The small molecule below binds the protein below.
Small molecule (SMILES): CC(C)=CCS[P](=O)(O)OP(=O)(O)O

Binding-site contacts:
Ligand atom O4 contacts residue TYR225 of chain 1.B at 4.1 Å.
Ligand atom O6 contacts residue LYS275 of chain 1.B at 4.0 Å.
Ligand atom P3 contacts residue TYR225 of chain 1.B at 3.1 Å.
Ligand atom P1 contacts residue ASN166 of chain 1.B at 3.9 Å.
Ligand atom O7 contacts residue ARG60 of chain 1.B at 3.0 Å (salt-bridge).
Ligand atom P1 contacts residue LYS275 of chain 1.B at 3.9 Å.
Ligand atom O6 contacts residue ARG221 of chain 1.B at 2.8 Å (salt-bridge).
Ligand atom C11 contacts residue THR157 of chain 1.B at 3.5 Å.
Ligand atom P1 contacts residue ARG46 of chain 1.B at 4.2 Å.
Ligand atom O2 contacts residue ASN166 of chain 1.B at 3.5 Å (h-bond).
Ligand atom P3 contacts residue TYR168 of chain 1.B at 3.4 Å.
Ligand atom O8 contacts residue TYR225 of chain 1.B at 2.3 Å (h-bond).
Ligand atom O4 contacts residue ARG46 of chain 1.B at 3.2 Å (salt-bridge).
Ligand atom O8 contacts residue TYR168 of chain 1.B at 2.8 Å (h-bond).
Ligand atom C11 contacts residue TYR168 of chain 1.B at 3.4 Å (hydrophobic).
Ligand atom O5 contacts residue ARG221 of chain 1.B at 4.1 Å.
Ligand atom P3 contacts residue ARG46 of chain 1.B at 4.0 Å.
Ligand atom P3 contacts residue LYS115 of chain 1.B at 3.9 Å.
Ligand atom S9 contacts residue THR157 of chain 1.B at 3.8 Å.
Ligand atom S9 contacts residue TRP117 of chain 1.B at 3.6 Å.
Ligand atom S9 contacts residue LYS115 of chain 1.B at 3.5 Å.
Ligand atom C14 contacts residue TYR168 of chain 1.B at 3.9 Å (hydrophobic).
Ligand atom O4 contacts residue LYS275 of chain 1.B at 2.8 Å (salt-bridge).
Ligand atom O6 contacts residue ASN166 of chain 1.B at 3.0 Å (h-bond).
Ligand atom C12 contacts residue TYR168 of chain 1.B at 4.1 Å (hydrophobic).
Ligand atom P1 contacts residue LYS115 of chain 1.B at 3.8 Å.
Ligand atom O5 contacts residue LYS115 of chain 1.B at 3.0 Å (salt-bridge).
Ligand atom P3 contacts residue ARG60 of chain 1.B at 4.2 Å.
Ligand atom S9 contacts residue TYR168 of chain 1.B at 3.3 Å (h-bond).
Ligand atom C10 contacts residue TRP117 of chain 1.B at 3.5 Å (hydrophobic).
Ligand atom O2 contacts residue LYS115 of chain 1.B at 3.1 Å.
Ligand atom C13 contacts residue ALA155 of chain 1.B at 3.5 Å (hydrophobic).
Ligand atom P1 contacts residue ARG221 of chain 1.B at 3.8 Å.
Ligand atom C14 contacts residue GLU207 of chain 1.B at 3.9 Å.
Ligand atom C13 contacts residue TYR168 of chain 1.B at 3.6 Å (hydrophobic).
Ligand atom C10 contacts residue TYR168 of chain 1.B at 3.9 Å (hydrophobic).
Ligand atom O7 contacts residue ARG46 of chain 1.B at 2.7 Å (salt-bridge).
Ligand atom O2 contacts residue TYR168 of chain 1.B at 3.6 Å.
Ligand atom C11 contacts residue TRP117 of chain 1.B at 3.6 Å (hydrophobic).
Ligand atom O7 contacts residue TYR225 of chain 1.B at 3.0 Å (h-bond).

Sequence of chain 1.B:
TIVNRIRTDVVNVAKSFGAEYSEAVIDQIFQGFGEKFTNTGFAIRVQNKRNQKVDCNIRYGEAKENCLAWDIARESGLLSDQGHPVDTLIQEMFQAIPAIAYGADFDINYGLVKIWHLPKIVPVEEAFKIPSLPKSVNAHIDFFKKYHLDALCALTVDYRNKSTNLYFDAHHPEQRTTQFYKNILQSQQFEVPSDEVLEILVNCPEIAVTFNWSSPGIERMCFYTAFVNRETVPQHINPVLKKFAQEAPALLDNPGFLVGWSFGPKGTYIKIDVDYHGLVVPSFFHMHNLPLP